Sequence of chain 1.B:
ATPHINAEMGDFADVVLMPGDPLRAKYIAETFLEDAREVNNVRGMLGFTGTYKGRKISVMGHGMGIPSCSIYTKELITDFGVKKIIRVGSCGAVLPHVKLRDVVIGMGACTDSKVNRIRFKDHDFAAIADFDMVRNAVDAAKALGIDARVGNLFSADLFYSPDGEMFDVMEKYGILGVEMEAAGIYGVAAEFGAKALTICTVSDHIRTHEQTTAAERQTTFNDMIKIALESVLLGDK

Sequence of chain 1.E:
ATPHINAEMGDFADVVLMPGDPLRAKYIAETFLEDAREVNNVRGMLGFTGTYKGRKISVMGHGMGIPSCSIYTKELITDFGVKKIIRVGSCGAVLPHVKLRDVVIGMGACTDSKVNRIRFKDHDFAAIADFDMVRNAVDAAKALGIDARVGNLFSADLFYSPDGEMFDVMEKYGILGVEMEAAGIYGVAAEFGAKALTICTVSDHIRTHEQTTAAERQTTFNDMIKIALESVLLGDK

Binding-site contacts:
Ligand atom N6 contacts residue ASP204 of chain 1.B at 3.5 Å (salt-bridge).
Ligand atom O2' contacts residue ARG87 of chain 1.B at 3.2 Å (salt-bridge).
Ligand atom O2' contacts residue PO41 of chain 1.I at 3.2 Å (h-bond).
Ligand atom O4' contacts residue SER90 of chain 1.B at 3.1 Å (h-bond).
Ligand atom O2' contacts residue MET180 of chain 1.B at 2.8 Å (h-bond).
Ligand atom C5 contacts residue PHE159 of chain 1.B at 3.6 Å (hydrophobic).
Ligand atom N3 contacts residue VAL178 of chain 1.B at 3.6 Å (h-bond).
Ligand atom N7 contacts residue ASP204 of chain 1.B at 3.2 Å (salt-bridge).
Ligand atom O5' contacts residue HIS4 of chain 1.E at 2.8 Å (h-bond).
Ligand atom O5' contacts residue PHE159 of chain 1.B at 3.4 Å.
Ligand atom C1' contacts residue PO41 of chain 1.I at 3.1 Å.
Ligand atom C9 contacts residue SER90 of chain 1.B at 3.6 Å.
Ligand atom O2' contacts residue GLU179 of chain 1.B at 3.4 Å.
Ligand atom N6 contacts residue GLY92 of chain 1.B at 3.5 Å.
Ligand atom C2 contacts residue PHE159 of chain 1.B at 3.4 Å (hydrophobic).
Ligand atom N3 contacts residue PHE159 of chain 1.B at 3.6 Å.
Ligand atom O3' contacts residue PO41 of chain 1.I at 2.7 Å (h-bond).
Ligand atom C6 contacts residue GLY92 of chain 1.B at 3.6 Å.
Ligand atom C5' contacts residue HIS4 of chain 1.E at 3.3 Å.
Ligand atom N3 contacts residue GLU179 of chain 1.B at 3.6 Å.
Ligand atom C3' contacts residue PO41 of chain 1.I at 3.6 Å.
Ligand atom N1 contacts residue PHE159 of chain 1.B at 3.5 Å.
Ligand atom O2' contacts residue GLU181 of chain 1.B at 2.7 Å (salt-bridge).
Ligand atom C6 contacts residue PHE159 of chain 1.B at 3.5 Å (hydrophobic).
Ligand atom C4 contacts residue VAL178 of chain 1.B at 3.6 Å (hydrophobic).
Ligand atom O4' contacts residue ARG43 of chain 1.E at 3.5 Å (salt-bridge).
Ligand atom C3' contacts residue GLU181 of chain 1.B at 3.5 Å.
Ligand atom C4' contacts residue PO41 of chain 1.I at 3.5 Å.
Ligand atom C2' contacts residue PO41 of chain 1.I at 3.5 Å.
Ligand atom N8 contacts residue SER203 of chain 1.B at 3.4 Å (h-bond).
Ligand atom C2 contacts residue VAL178 of chain 1.B at 3.6 Å (hydrophobic).
Ligand atom N7 contacts residue SER203 of chain 1.B at 3.0 Å (h-bond).
Ligand atom N8 contacts residue CYS91 of chain 1.B at 3.6 Å (h-bond).
Ligand atom N7 contacts residue CYS91 of chain 1.B at 3.6 Å.
Ligand atom C1' contacts residue SER90 of chain 1.B at 3.3 Å.
Ligand atom N8 contacts residue SER90 of chain 1.B at 2.8 Å (h-bond).
Ligand atom O3' contacts residue GLU181 of chain 1.B at 2.5 Å (salt-bridge).
Ligand atom C4' contacts residue ARG43 of chain 1.E at 3.6 Å.
Ligand atom C2' contacts residue MET180 of chain 1.B at 3.6 Å (hydrophobic).
Ligand atom O4' contacts residue PO41 of chain 1.I at 3.2 Å (h-bond).

This protein binds this small molecule.
Small molecule (SMILES): C[n+]1cnc2c([C@@H]3O[C@H](CO)[C@@H](O)[C@H]3O)n[nH]c2c1N